The protein below binds the small molecule below.
Small molecule (SMILES): COc1ccc(C[C@H](NC(=O)[C@H](C)NC(=O)CN2CCOCC2)C(=O)N[C@@H](Cc2ccccc2)[C@@H](O)C(C)(C)O)cc1

Sequence of chain 1.N:
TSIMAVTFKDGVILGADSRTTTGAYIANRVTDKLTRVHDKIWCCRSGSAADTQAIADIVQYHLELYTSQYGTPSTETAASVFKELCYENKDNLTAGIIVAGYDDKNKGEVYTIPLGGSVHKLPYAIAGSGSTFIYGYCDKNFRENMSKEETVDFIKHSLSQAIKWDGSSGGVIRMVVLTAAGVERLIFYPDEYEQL

Binding-site contacts:
Ligand atom O13 contacts residue THR1 of chain 1.N at 3.7 Å.
Ligand atom C12 contacts residue LYS33 of chain 1.N at 3.5 Å.
Ligand atom O37 contacts residue THR21 of chain 1.N at 3.7 Å.
Ligand atom C4 contacts residue THR31 of chain 1.N at 3.7 Å.
Ligand atom N22 contacts residue GLY47 of chain 1.N at 2.9 Å (h-bond).
Ligand atom C12 contacts residue THR1 of chain 1.N at 2.9 Å.
Ligand atom O21 contacts residue GLY47 of chain 1.N at 3.4 Å (h-bond).
Ligand atom C43 contacts residue GLY47 of chain 1.N at 3.8 Å.
Ligand atom C4 contacts residue THR20 of chain 1.N at 3.3 Å.
Ligand atom C11 contacts residue SO41 of chain 1.NA at 3.8 Å.
Ligand atom C1 contacts residue ARG45 of chain 1.N at 3.5 Å.
Ligand atom O21 contacts residue SO41 of chain 1.NA at 2.7 Å (h-bond).
Ligand atom C24 contacts residue GLY47 of chain 1.N at 3.5 Å.
Ligand atom O39 contacts residue ALA49 of chain 1.N at 3.1 Å (h-bond).
Ligand atom C12 contacts residue SER168 of chain 1.N at 3.2 Å.
Ligand atom C42 contacts residue SO41 of chain 1.NA at 3.7 Å.
Ligand atom O49 contacts residue THR21 of chain 1.N at 3.4 Å (h-bond).
Ligand atom C7 contacts residue THR1 of chain 1.N at 2.8 Å.
Ligand atom C3 contacts residue ARG45 of chain 1.N at 3.7 Å.
Ligand atom C8 contacts residue THR1 of chain 1.N at 2.4 Å.
Ligand atom N25 contacts residue THR21 of chain 1.N at 3.2 Å (h-bond).
Ligand atom C11 contacts residue THR1 of chain 1.N at 1.5 Å.
Ligand atom C3 contacts residue THR31 of chain 1.N at 3.7 Å.
Ligand atom C12 contacts residue ARG19 of chain 1.N at 3.1 Å.
Ligand atom O49 contacts residue THR20 of chain 1.N at 3.4 Å.
Ligand atom C10 contacts residue THR1 of chain 1.N at 2.4 Å.
Ligand atom C11 contacts residue SER168 of chain 1.N at 3.6 Å.
Ligand atom O34 contacts residue HIS116 of chain 1.H at 3.7 Å.
Ligand atom C27 contacts residue THR21 of chain 1.N at 3.6 Å.
Ligand atom N22 contacts residue THR1 of chain 1.N at 3.8 Å.
Ligand atom C5 contacts residue THR20 of chain 1.N at 3.6 Å.
Ligand atom C9 contacts residue THR1 of chain 1.N at 1.4 Å.
Ligand atom C11 contacts residue SER129 of chain 1.N at 3.2 Å.
Ligand atom C2 contacts residue ARG45 of chain 1.N at 3.1 Å.
Ligand atom C23 contacts residue GLY47 of chain 1.N at 3.7 Å.
Ligand atom C43 contacts residue SER48 of chain 1.N at 3.6 Å.
Ligand atom C42 contacts residue GLY47 of chain 1.N at 3.5 Å.
Ligand atom O13 contacts residue SO41 of chain 1.NA at 3.5 Å (h-bond).
Ligand atom O21 contacts residue THR1 of chain 1.N at 2.5 Å (h-bond).
Ligand atom C7 contacts residue GLY47 of chain 1.N at 3.6 Å.

Sequence of chain 1.H:
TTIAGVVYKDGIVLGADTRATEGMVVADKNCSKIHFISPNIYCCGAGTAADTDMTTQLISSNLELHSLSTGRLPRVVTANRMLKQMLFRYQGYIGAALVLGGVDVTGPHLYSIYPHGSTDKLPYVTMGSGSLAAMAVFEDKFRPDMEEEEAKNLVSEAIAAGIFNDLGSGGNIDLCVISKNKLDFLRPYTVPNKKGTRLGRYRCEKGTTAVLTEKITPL